The protein below binds the small molecule below.
Small molecule (SMILES): CC(=O)N[C@H]1[C@@H](OP(=O)(O)O)O[C@H](CO)[C@@H](O)[C@@H]1O

Sequence of chain 1.A:
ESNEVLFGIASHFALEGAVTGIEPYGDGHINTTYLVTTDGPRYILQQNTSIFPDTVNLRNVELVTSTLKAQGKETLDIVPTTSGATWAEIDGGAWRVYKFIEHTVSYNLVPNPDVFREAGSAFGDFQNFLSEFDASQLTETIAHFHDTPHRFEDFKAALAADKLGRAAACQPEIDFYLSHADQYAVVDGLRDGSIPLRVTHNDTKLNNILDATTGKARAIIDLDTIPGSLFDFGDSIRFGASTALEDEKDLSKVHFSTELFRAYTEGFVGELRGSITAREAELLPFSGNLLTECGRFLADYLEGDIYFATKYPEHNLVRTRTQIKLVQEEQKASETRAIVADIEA

Binding-site contacts:
Ligand atom O6 contacts residue LYS230 of chain 1.A at 3.0 Å (salt-bridge).
Ligand atom O6 contacts residue GLU274 of chain 1.A at 2.6 Å (salt-bridge).
Ligand atom OP1 contacts residue ASP248 of chain 1.A at 2.8 Å (salt-bridge).
Ligand atom O5 contacts residue LYS230 of chain 1.A at 3.5 Å (salt-bridge).
Ligand atom OP3 contacts residue LYS230 of chain 1.A at 2.9 Å (salt-bridge).
Ligand atom O7 contacts residue ILE52 of chain 1.A at 3.6 Å.
Ligand atom OP2 contacts residue MG1 of chain 1.D at 3.7 Å.
Ligand atom O1 contacts residue ASP228 of chain 1.A at 3.0 Å (salt-bridge).
Ligand atom P contacts residue ASP228 of chain 1.A at 3.4 Å.
Ligand atom OP1 contacts residue ASN233 of chain 1.A at 3.4 Å (h-bond).
Ligand atom O7 contacts residue ARG326 of chain 1.A at 3.0 Å (salt-bridge).
Ligand atom OP2 contacts residue ASP228 of chain 1.A at 3.6 Å (salt-bridge).
Ligand atom O4 contacts residue ARG266 of chain 1.A at 3.7 Å.
Ligand atom OP1 contacts residue LYS230 of chain 1.A at 3.0 Å.
Ligand atom OP1 contacts residue ADP1 of chain 1.C at 2.8 Å (h-bond).
Ligand atom C6 contacts residue HIS51 of chain 1.A at 3.7 Å.
Ligand atom O7 contacts residue TYR337 of chain 1.A at 2.6 Å (h-bond).
Ligand atom O1 contacts residue LYS230 of chain 1.A at 3.5 Å.
Ligand atom OP2 contacts residue ADP1 of chain 1.C at 2.8 Å (h-bond).
Ligand atom OP3 contacts residue ADP1 of chain 1.C at 3.2 Å (h-bond).
Ligand atom P contacts residue MG1 of chain 1.D at 3.4 Å.
Ligand atom C6 contacts residue PHE327 of chain 1.A at 3.7 Å (hydrophobic).
Ligand atom C6 contacts residue CYS323 of chain 1.A at 3.7 Å (hydrophobic).
Ligand atom P contacts residue LYS230 of chain 1.A at 3.5 Å.
Ligand atom OP2 contacts residue ILE52 of chain 1.A at 3.1 Å.
Ligand atom C6 contacts residue ARG266 of chain 1.A at 3.6 Å.
Ligand atom C7 contacts residue TYR337 of chain 1.A at 3.6 Å (hydrophobic).
Ligand atom O5 contacts residue HIS51 of chain 1.A at 3.2 Å (h-bond).
Ligand atom P contacts residue ADP1 of chain 1.C at 3.1 Å.
Ligand atom OP1 contacts residue ASP228 of chain 1.A at 2.9 Å (salt-bridge).
Ligand atom O3 contacts residue ARG326 of chain 1.A at 2.9 Å (salt-bridge).
Ligand atom O4 contacts residue CYS323 of chain 1.A at 3.5 Å (h-bond).
Ligand atom C7 contacts residue ILE52 of chain 1.A at 3.7 Å (hydrophobic).
Ligand atom OP1 contacts residue MG1 of chain 1.D at 2.2 Å.
Ligand atom O6 contacts residue HIS51 of chain 1.A at 3.0 Å.
Ligand atom O3 contacts residue PHE169 of chain 1.A at 3.4 Å.
Ligand atom O6 contacts residue ARG266 of chain 1.A at 3.6 Å.
Ligand atom OP2 contacts residue ASP248 of chain 1.A at 3.5 Å (salt-bridge).
Ligand atom C6 contacts residue GLU274 of chain 1.A at 3.4 Å.
Ligand atom OP3 contacts residue HIS51 of chain 1.A at 2.9 Å (h-bond).